Binding-site contacts:
Ligand atom C16 contacts residue PHE1155 of chain 1.B at 3.6 Å (hydrophobic).
Ligand atom C17 contacts residue PHE1155 of chain 1.B at 4.2 Å (hydrophobic).
Ligand atom C14 contacts residue LEU1158 of chain 1.B at 3.9 Å (hydrophobic).
Ligand atom C23 contacts residue LEU1248 of chain 1.B at 4.2 Å (hydrophobic).
Ligand atom C11 contacts residue TRP1159 of chain 1.B at 3.4 Å (hydrophobic).
Ligand atom C24 contacts residue LEU1248 of chain 1.B at 3.7 Å (hydrophobic).
Ligand atom C25 contacts residue LEU1248 of chain 1.B at 4.0 Å (hydrophobic).
Ligand atom C26 contacts residue PHE1155 of chain 1.B at 4.2 Å (hydrophobic).
Ligand atom C26 contacts residue LEU1245 of chain 1.B at 3.1 Å (hydrophobic).
Ligand atom C26 contacts residue LEU1248 of chain 1.B at 4.2 Å (hydrophobic).
Ligand atom C8 contacts residue LEU1158 of chain 1.B at 4.5 Å (hydrophobic).
Ligand atom C16 contacts residue LEU1158 of chain 1.B at 4.2 Å (hydrophobic).
Ligand atom C9 contacts residue TRP1159 of chain 1.B at 3.7 Å (hydrophobic).
Ligand atom C6 contacts residue TRP1159 of chain 1.B at 4.2 Å (hydrophobic).
Ligand atom C1 contacts residue TRP1159 of chain 1.B at 3.4 Å (hydrophobic).
Ligand atom C7 contacts residue LEU1158 of chain 1.B at 3.7 Å (hydrophobic).
Ligand atom C15 contacts residue LEU1158 of chain 1.B at 3.2 Å (hydrophobic).
Ligand atom C10 contacts residue TRP1159 of chain 1.B at 4.2 Å (hydrophobic).
Ligand atom C12 contacts residue TRP1159 of chain 1.B at 3.4 Å (hydrophobic).
Ligand atom C27 contacts residue LEU1248 of chain 1.B at 3.5 Å (hydrophobic).

Sequence of chain 1.B:
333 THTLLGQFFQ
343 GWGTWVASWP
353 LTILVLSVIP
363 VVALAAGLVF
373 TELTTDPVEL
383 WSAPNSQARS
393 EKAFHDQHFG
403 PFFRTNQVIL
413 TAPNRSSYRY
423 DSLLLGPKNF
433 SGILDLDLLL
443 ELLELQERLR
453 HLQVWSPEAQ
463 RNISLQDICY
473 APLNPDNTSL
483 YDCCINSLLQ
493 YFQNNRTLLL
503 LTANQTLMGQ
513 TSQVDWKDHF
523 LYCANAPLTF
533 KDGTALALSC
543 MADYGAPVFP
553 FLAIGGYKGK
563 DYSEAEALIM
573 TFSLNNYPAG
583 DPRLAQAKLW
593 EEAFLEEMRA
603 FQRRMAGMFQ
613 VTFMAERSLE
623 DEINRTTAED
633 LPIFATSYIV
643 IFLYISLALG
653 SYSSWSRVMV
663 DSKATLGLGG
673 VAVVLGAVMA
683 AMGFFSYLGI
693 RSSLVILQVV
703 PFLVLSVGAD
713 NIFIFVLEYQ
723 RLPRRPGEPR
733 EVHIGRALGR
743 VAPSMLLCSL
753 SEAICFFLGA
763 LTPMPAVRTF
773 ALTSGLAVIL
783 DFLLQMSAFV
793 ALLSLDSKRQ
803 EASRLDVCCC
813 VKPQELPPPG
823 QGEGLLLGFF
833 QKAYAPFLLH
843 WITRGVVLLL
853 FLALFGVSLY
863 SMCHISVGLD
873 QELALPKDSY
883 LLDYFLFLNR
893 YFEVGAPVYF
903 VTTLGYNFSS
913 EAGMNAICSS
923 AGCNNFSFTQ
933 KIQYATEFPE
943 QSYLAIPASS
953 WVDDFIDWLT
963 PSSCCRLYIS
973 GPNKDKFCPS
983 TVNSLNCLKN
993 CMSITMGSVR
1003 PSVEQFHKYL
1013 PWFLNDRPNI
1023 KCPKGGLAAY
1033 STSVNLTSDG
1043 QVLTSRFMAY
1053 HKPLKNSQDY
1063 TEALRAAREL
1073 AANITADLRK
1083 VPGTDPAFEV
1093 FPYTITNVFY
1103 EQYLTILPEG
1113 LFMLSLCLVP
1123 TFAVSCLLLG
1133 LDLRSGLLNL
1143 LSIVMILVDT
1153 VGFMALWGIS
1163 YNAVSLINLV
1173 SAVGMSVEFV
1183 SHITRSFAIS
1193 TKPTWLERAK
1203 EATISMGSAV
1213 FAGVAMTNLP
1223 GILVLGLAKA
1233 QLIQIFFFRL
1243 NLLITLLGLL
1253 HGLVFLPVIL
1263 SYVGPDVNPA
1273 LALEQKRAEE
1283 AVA

The protein below binds the small molecule below.
Small molecule (SMILES): CC(C)CCC[C@@H](C)[C@H]1CC[C@H]2[C@@H]3CC=C4C[C@@H](O)CC[C@]4(C)[C@H]3CC[C@]12C